The small molecule below binds the protein below.
Small molecule (SMILES): CC(c1ccc(C(F)(F)F)nc1)[S@@](C)(=O)=NC#N

Sequence of chain 1.A:
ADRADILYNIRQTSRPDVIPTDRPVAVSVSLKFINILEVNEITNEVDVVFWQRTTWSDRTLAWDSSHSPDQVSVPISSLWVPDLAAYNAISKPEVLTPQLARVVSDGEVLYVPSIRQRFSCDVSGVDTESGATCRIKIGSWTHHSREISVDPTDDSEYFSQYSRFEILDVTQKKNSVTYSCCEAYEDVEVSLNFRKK

Binding-site contacts:
Ligand atom C9 contacts residue CYS187 of chain 1.E at 3.3 Å (hydrophobic).
Ligand atom F3 contacts residue LEU112 of chain 1.A at 4.0 Å.
Ligand atom C8 contacts residue LEU112 of chain 1.A at 3.8 Å (hydrophobic).
Ligand atom C1 contacts residue TYR185 of chain 1.E at 3.8 Å (hydrophobic).
Ligand atom O1 contacts residue TRP143 of chain 1.E at 3.1 Å.
Ligand atom C4 contacts residue TRP143 of chain 1.E at 3.5 Å (hydrophobic).
Ligand atom C7 contacts residue VAL114 of chain 1.A at 3.9 Å (hydrophobic).
Ligand atom C10 contacts residue TYR89 of chain 1.E at 3.7 Å (hydrophobic).
Ligand atom O1 contacts residue VAL114 of chain 1.A at 3.8 Å.
Ligand atom C9 contacts residue TYR185 of chain 1.E at 3.8 Å (hydrophobic).
Ligand atom N1 contacts residue VAL114 of chain 1.A at 3.7 Å.
Ligand atom C1 contacts residue TYR192 of chain 1.E at 3.6 Å (hydrophobic).
Ligand atom O1 contacts residue TRP53 of chain 1.A at 3.6 Å.
Ligand atom F2 contacts residue LEU112 of chain 1.A at 3.3 Å.
Ligand atom C10 contacts residue TRP53 of chain 1.A at 3.2 Å (hydrophobic).
Ligand atom C4 contacts residue CYS187 of chain 1.E at 4.0 Å (hydrophobic).
Ligand atom C3 contacts residue TRP143 of chain 1.E at 3.0 Å (hydrophobic).
Ligand atom C5 contacts residue TYR192 of chain 1.E at 3.4 Å (hydrophobic).
Ligand atom C8 contacts residue ARG104 of chain 1.A at 3.5 Å.
Ligand atom C5 contacts residue TRP143 of chain 1.E at 3.9 Å (hydrophobic).
Ligand atom N3 contacts residue CYS187 of chain 1.E at 3.6 Å.
Ligand atom F3 contacts residue LEU102 of chain 1.A at 3.8 Å.
Ligand atom F3 contacts residue ARG104 of chain 1.A at 3.2 Å.
Ligand atom F3 contacts residue ALA103 of chain 1.A at 3.9 Å.
Ligand atom N2 contacts residue TYR185 of chain 1.E at 3.7 Å.
Ligand atom N1 contacts residue TRP143 of chain 1.E at 3.6 Å (h-bond).
Ligand atom C1 contacts residue TYR89 of chain 1.E at 3.6 Å (hydrophobic).
Ligand atom C4 contacts residue TYR192 of chain 1.E at 3.5 Å (hydrophobic).
Ligand atom N2 contacts residue CYS187 of chain 1.E at 3.1 Å (h-bond).
Ligand atom F1 contacts residue VAL114 of chain 1.A at 3.5 Å.
Ligand atom C10 contacts residue TYR185 of chain 1.E at 3.3 Å (hydrophobic).
Ligand atom F2 contacts residue ARG104 of chain 1.A at 2.6 Å.
Ligand atom C1 contacts residue TRP143 of chain 1.E at 3.5 Å (hydrophobic).
Ligand atom F1 contacts residue TYR113 of chain 1.A at 3.6 Å.
Ligand atom F1 contacts residue LEU112 of chain 1.A at 3.0 Å.
Ligand atom C2 contacts residue TRP143 of chain 1.E at 3.3 Å (hydrophobic).
Ligand atom C7 contacts residue TRP143 of chain 1.E at 3.0 Å (hydrophobic).
Ligand atom N1 contacts residue THR144 of chain 1.E at 4.0 Å.
Ligand atom F3 contacts residue THR144 of chain 1.E at 3.2 Å.
Ligand atom C6 contacts residue TRP143 of chain 1.E at 3.9 Å (hydrophobic).

Sequence of chain 1.E:
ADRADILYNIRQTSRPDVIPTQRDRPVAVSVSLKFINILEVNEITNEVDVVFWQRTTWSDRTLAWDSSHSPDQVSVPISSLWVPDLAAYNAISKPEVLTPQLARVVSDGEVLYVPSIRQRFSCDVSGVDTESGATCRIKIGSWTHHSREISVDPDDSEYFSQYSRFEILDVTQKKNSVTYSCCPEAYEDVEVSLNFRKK